Binding-site contacts:
Ligand atom O contacts residue ALA112 of chain 1.A at 3.7 Å.
Ligand atom CG contacts residue ASP237 of chain 1.A at 3.7 Å.
Ligand atom CE1 contacts residue ASP237 of chain 1.A at 3.4 Å.
Ligand atom OXT contacts residue SER91 of chain 1.A at 3.0 Å (h-bond).
Ligand atom CE2 contacts residue ASP237 of chain 1.A at 3.0 Å.
Ligand atom OXT contacts residue VAL89 of chain 1.A at 3.5 Å (h-bond).
Ligand atom N contacts residue THR114 of chain 1.A at 2.9 Å (h-bond).
Ligand atom N contacts residue ALA112 of chain 1.A at 2.8 Å (h-bond).
Ligand atom O contacts residue SER113 of chain 1.A at 3.3 Å.
Ligand atom CE2 contacts residue LEU289 of chain 1.A at 3.8 Å (hydrophobic).
Ligand atom C contacts residue TYR162 of chain 1.A at 3.3 Å (hydrophobic).
Ligand atom CG contacts residue VAL89 of chain 1.A at 3.8 Å (hydrophobic).
Ligand atom O contacts residue SER91 of chain 1.A at 2.6 Å (h-bond).
Ligand atom C contacts residue THR114 of chain 1.A at 3.8 Å.
Ligand atom CA contacts residue THR114 of chain 1.A at 3.8 Å.
Ligand atom OXT contacts residue TYR162 of chain 1.A at 3.3 Å.
Ligand atom OXT contacts residue ALA90 of chain 1.A at 3.4 Å.
Ligand atom CE1 contacts residue HIS260 of chain 1.A at 3.6 Å.
Ligand atom CB contacts residue ALA112 of chain 1.A at 3.5 Å (hydrophobic).
Ligand atom CE2 contacts residue PHE32 of chain 1.A at 3.4 Å (hydrophobic).
Ligand atom C contacts residue TYR213 of chain 1.A at 3.9 Å (hydrophobic).
Ligand atom CB contacts residue VAL89 of chain 1.A at 3.3 Å (hydrophobic).
Ligand atom C contacts residue SER91 of chain 1.A at 3.5 Å.
Ligand atom CA contacts residue ALA112 of chain 1.A at 3.6 Å (hydrophobic).
Ligand atom OXT contacts residue TYR213 of chain 1.A at 2.7 Å (h-bond).
Ligand atom CD1 contacts residue ASP237 of chain 1.A at 3.0 Å.
Ligand atom O contacts residue TYR162 of chain 1.A at 3.5 Å.
Ligand atom CE1 contacts residue LEU289 of chain 1.A at 3.5 Å (hydrophobic).
Ligand atom O contacts residue VAL89 of chain 1.A at 3.7 Å.
Ligand atom N contacts residue ASP237 of chain 1.A at 2.6 Å (salt-bridge).
Ligand atom CA contacts residue TYR162 of chain 1.A at 3.7 Å (hydrophobic).
Ligand atom CD2 contacts residue PHE32 of chain 1.A at 3.6 Å (hydrophobic).
Ligand atom CZ contacts residue LEU289 of chain 1.A at 3.6 Å (hydrophobic).
Ligand atom CD2 contacts residue ASP237 of chain 1.A at 3.8 Å.
Ligand atom CD1 contacts residue ALA112 of chain 1.A at 3.4 Å (hydrophobic).
Ligand atom CA contacts residue ASP237 of chain 1.A at 3.7 Å.
Ligand atom O contacts residue THR114 of chain 1.A at 2.9 Å (h-bond).
Ligand atom CZ contacts residue ASP237 of chain 1.A at 3.3 Å.
Ligand atom C contacts residue VAL89 of chain 1.A at 3.5 Å (hydrophobic).
Ligand atom N contacts residue TYR162 of chain 1.A at 3.8 Å.

Sequence of chain 1.A:
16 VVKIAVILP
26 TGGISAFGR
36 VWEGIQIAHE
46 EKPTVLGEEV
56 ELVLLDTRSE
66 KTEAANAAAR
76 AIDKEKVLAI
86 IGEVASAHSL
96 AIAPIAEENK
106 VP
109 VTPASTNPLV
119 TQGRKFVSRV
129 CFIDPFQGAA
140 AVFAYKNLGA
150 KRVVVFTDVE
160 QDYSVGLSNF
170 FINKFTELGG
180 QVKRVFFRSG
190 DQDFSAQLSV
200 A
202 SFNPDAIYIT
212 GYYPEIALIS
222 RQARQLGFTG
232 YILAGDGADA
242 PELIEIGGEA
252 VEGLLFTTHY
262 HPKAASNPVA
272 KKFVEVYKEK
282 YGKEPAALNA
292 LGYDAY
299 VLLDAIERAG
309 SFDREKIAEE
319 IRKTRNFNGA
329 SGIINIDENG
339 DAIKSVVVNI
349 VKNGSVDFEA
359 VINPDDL

The protein below binds the small molecule below.
Small molecule (SMILES): N[C@@H](Cc1ccccc1)C(=O)O